The small molecule below binds the protein below.
Small molecule (SMILES): CCC(=O)Nc1cc(-c2c[nH]c3ncnc(Nc4ccc(OCc5ccccn5)c(Cl)c4)c23)ccc1OCCO

Sequence of chain 1.A:
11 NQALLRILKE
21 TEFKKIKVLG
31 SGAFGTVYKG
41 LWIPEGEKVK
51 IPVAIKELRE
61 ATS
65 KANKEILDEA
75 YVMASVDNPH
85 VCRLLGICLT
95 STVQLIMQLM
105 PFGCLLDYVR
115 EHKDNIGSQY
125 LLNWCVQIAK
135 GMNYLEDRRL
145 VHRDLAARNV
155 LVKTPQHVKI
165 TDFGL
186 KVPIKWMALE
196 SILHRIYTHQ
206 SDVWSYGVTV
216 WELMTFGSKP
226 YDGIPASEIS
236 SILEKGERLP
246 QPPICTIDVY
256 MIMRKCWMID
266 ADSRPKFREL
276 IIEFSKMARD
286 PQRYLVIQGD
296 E

Binding-site contacts:
Ligand atom CBA contacts residue EDO1 of chain 1.D at 3.3 Å.
Ligand atom OBK contacts residue EDO1 of chain 1.D at 3.4 Å (h-bond).
Ligand atom CAY contacts residue PHE167 of chain 1.A at 3.5 Å (hydrophobic).
Ligand atom CBH contacts residue CYS108 of chain 1.A at 2.8 Å (hydrophobic).
Ligand atom CBB contacts residue EDO1 of chain 1.D at 3.5 Å.
Ligand atom C2 contacts residue GLN102 of chain 1.A at 3.5 Å.
Ligand atom CBH contacts residue ASP111 of chain 1.A at 3.4 Å.
Ligand atom CAQ contacts residue LYS56 of chain 1.A at 3.5 Å.
Ligand atom CAP contacts residue ASP166 of chain 1.A at 3.2 Å.
Ligand atom C2 contacts residue ALA54 of chain 1.A at 3.3 Å (hydrophobic).
Ligand atom CAV contacts residue MET101 of chain 1.A at 3.6 Å (hydrophobic).
Ligand atom NAF contacts residue EDO1 of chain 1.D at 3.0 Å (h-bond).
Ligand atom NAE contacts residue THR165 of chain 1.A at 3.5 Å (h-bond).
Ligand atom CAN contacts residue MET101 of chain 1.A at 3.6 Å (hydrophobic).
Ligand atom NAE contacts residue ASP166 of chain 1.A at 3.2 Å (salt-bridge).
Ligand atom C2 contacts residue MET104 of chain 1.A at 3.6 Å (hydrophobic).
Ligand atom CBH contacts residue EDO1 of chain 1.D at 3.5 Å.
Ligand atom CAX contacts residue CYS86 of chain 1.A at 3.3 Å (hydrophobic).
Ligand atom CL1 contacts residue LEU99 of chain 1.A at 3.3 Å.
Ligand atom OBM contacts residue ARG152 of chain 1.A at 3.6 Å.
Ligand atom OBK contacts residue GLY30 of chain 1.A at 3.6 Å.
Ligand atom CL1 contacts residue LYS56 of chain 1.A at 3.5 Å.
Ligand atom OBM contacts residue CYS108 of chain 1.A at 3.6 Å.
Ligand atom CBI contacts residue CYS108 of chain 1.A at 1.8 Å (hydrophobic).
Ligand atom CBG contacts residue CYS108 of chain 1.A at 3.4 Å (hydrophobic).
Ligand atom CAP contacts residue LYS56 of chain 1.A at 3.3 Å.
Ligand atom N3 contacts residue MET104 of chain 1.A at 2.9 Å (h-bond).
Ligand atom CAU contacts residue THR165 of chain 1.A at 3.6 Å.
Ligand atom CAT contacts residue ASP166 of chain 1.A at 3.4 Å.
Ligand atom CBD contacts residue LEU29 of chain 1.A at 3.6 Å (hydrophobic).
Ligand atom N1 contacts residue LEU155 of chain 1.A at 3.4 Å.
Ligand atom N1 contacts residue ALA54 of chain 1.A at 3.3 Å.
Ligand atom CAR contacts residue MET101 of chain 1.A at 3.6 Å (hydrophobic).
Ligand atom CBI contacts residue ARG152 of chain 1.A at 3.6 Å.
Ligand atom CAP contacts residue THR165 of chain 1.A at 3.5 Å.
Ligand atom CAS contacts residue MET101 of chain 1.A at 3.5 Å (hydrophobic).
Ligand atom C6 contacts residue LEU155 of chain 1.A at 3.6 Å (hydrophobic).
Ligand atom N1 contacts residue MET101 of chain 1.A at 3.2 Å.
Ligand atom NAC contacts residue MET104 of chain 1.A at 3.1 Å (h-bond).
Ligand atom CAW contacts residue MET101 of chain 1.A at 3.5 Å (hydrophobic).